Binding-site contacts:
Ligand atom C4' contacts residue ASP498 of chain 1.D at 4.0 Å.
Ligand atom O2' contacts residue ARG461 of chain 1.D at 4.0 Å.
Ligand atom OP1 contacts residue LYS392 of chain 1.C at 4.0 Å.
Ligand atom O3' contacts residue GLN551 of chain 1.C at 4.0 Å.
Ligand atom O3' contacts residue MG1 of chain 1.X at 2.3 Å.
Ligand atom C5' contacts residue ASP498 of chain 1.D at 3.5 Å.
Ligand atom C4' contacts residue HIS952 of chain 1.C at 3.6 Å.
Ligand atom OP1 contacts residue LYS819 of chain 1.C at 3.4 Å (salt-bridge).
Ligand atom O4' contacts residue HIS952 of chain 1.C at 4.0 Å.
Ligand atom O3' contacts residue ASP500 of chain 1.D at 3.0 Å (salt-bridge).
Ligand atom C3' contacts residue MG1 of chain 1.X at 3.8 Å.
Ligand atom O2' contacts residue ASP500 of chain 1.D at 3.7 Å.
Ligand atom O5' contacts residue GLN551 of chain 1.C at 3.9 Å.
Ligand atom P contacts residue LYS827 of chain 1.C at 4.0 Å.
Ligand atom OP1 contacts residue LYS979 of chain 1.C at 3.0 Å (salt-bridge).
Ligand atom O3' contacts residue LYS392 of chain 1.C at 4.1 Å.
Ligand atom O2 contacts residue GLY292 of chain 1.D at 3.2 Å (h-bond).
Ligand atom OP1 contacts residue LYS361 of chain 1.D at 3.8 Å.
Ligand atom O2 contacts residue LEU294 of chain 1.D at 3.1 Å.
Ligand atom C5' contacts residue GLY499 of chain 1.D at 4.1 Å.
Ligand atom C1' contacts residue LEU294 of chain 1.D at 3.9 Å (hydrophobic).
Ligand atom C5' contacts residue PRO373 of chain 1.C at 4.1 Å (hydrophobic).
Ligand atom O3' contacts residue GLN376 of chain 1.C at 3.6 Å.
Ligand atom P contacts residue GLN551 of chain 1.C at 3.8 Å.
Ligand atom N3 contacts residue GLY292 of chain 1.D at 3.2 Å (h-bond).
Ligand atom O4' contacts residue LEU294 of chain 1.D at 3.8 Å.
Ligand atom O2' contacts residue LEU294 of chain 1.D at 3.6 Å.
Ligand atom O2' contacts residue GLN376 of chain 1.C at 3.9 Å.
Ligand atom OP1 contacts residue LYS827 of chain 1.C at 3.1 Å (salt-bridge).
Ligand atom O3' contacts residue ASP498 of chain 1.D at 3.7 Å.
Ligand atom C4' contacts residue GLY499 of chain 1.D at 3.7 Å.
Ligand atom O5' contacts residue LYS827 of chain 1.C at 3.9 Å.
Ligand atom OP1 contacts residue GLN551 of chain 1.C at 2.9 Å (h-bond).
Ligand atom C5' contacts residue HIS952 of chain 1.C at 3.8 Å.
Ligand atom C5' contacts residue GLN376 of chain 1.C at 3.8 Å.
Ligand atom OP2 contacts residue LYS392 of chain 1.C at 4.0 Å.
Ligand atom C5' contacts residue GLN551 of chain 1.C at 3.5 Å.
Ligand atom C2 contacts residue GLY292 of chain 1.D at 3.5 Å.
Ligand atom O3' contacts residue LYS819 of chain 1.C at 3.9 Å.
Ligand atom O4' contacts residue GLY499 of chain 1.D at 4.1 Å.

Sequence of chain 1.D:
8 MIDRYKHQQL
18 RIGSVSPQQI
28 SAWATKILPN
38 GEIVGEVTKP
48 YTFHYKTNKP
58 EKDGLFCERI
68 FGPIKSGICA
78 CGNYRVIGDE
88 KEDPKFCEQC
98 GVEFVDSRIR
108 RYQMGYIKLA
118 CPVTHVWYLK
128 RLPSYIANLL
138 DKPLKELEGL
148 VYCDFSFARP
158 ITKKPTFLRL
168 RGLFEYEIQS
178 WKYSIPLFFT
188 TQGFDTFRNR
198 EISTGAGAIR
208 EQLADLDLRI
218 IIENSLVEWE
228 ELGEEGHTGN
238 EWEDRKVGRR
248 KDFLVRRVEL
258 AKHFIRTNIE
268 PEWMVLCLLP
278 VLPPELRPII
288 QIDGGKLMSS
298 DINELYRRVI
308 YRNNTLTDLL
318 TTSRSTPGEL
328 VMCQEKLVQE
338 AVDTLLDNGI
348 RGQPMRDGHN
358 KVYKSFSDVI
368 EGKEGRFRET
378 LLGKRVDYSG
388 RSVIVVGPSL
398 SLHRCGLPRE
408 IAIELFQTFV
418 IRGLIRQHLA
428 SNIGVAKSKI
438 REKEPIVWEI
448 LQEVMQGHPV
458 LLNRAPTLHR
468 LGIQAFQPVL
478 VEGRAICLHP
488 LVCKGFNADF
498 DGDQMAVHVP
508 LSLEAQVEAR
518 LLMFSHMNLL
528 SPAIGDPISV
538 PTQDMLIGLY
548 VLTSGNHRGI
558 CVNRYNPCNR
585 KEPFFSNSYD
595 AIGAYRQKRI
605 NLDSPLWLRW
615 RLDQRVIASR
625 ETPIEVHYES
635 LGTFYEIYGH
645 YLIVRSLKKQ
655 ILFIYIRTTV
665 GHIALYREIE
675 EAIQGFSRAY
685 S

Sequence of chain 1.C:
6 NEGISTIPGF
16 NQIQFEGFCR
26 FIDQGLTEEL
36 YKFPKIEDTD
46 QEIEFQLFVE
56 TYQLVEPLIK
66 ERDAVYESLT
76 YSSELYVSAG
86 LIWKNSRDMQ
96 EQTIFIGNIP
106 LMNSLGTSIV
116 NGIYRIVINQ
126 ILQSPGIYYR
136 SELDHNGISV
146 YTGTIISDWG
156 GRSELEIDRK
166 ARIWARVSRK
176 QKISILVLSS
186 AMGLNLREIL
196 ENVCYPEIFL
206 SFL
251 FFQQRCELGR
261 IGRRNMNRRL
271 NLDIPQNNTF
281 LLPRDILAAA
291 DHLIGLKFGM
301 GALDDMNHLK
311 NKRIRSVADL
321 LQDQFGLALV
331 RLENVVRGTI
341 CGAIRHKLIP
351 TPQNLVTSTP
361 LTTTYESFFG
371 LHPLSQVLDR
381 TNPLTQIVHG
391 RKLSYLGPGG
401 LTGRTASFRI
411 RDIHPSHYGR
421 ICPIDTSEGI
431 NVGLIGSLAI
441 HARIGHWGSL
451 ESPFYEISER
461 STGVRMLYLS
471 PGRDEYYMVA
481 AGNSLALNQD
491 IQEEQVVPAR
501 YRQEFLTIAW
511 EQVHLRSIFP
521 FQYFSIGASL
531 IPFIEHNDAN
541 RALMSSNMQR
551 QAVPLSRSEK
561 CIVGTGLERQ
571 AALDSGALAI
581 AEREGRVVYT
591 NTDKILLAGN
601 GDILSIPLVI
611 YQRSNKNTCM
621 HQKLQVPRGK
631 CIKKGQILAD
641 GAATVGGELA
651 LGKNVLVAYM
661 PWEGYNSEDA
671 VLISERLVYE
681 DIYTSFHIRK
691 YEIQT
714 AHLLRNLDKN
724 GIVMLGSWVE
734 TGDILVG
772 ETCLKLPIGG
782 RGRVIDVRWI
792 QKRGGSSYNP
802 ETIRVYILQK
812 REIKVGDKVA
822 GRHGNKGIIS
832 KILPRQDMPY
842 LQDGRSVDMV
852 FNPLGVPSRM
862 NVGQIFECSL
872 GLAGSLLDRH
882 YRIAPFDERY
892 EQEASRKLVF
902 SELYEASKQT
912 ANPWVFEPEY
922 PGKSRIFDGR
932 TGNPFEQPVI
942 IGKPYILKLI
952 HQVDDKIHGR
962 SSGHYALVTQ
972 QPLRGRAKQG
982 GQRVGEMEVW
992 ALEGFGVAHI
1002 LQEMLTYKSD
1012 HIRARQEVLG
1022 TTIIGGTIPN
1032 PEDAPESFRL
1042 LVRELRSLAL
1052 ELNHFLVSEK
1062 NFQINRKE

This small molecule binds to this protein.
Small molecule (SMILES): Nc1ccn([C@@H]2O[C@H](COP(=O)=O)[C@@H](O[P](=O)(O)OC[C@H]3O[C@@H](n4cnc5c(=O)nc(N)[nH]c54)[C@H](O)[C@@H]3O[P](=O)(O)OC[C@H]3O[C@@H](n4cnc5c(N)ncnc54)[C@H](O)[C@@H]3O[P](=O)(O)OC[C@H]3O[C@@H](n4cnc5c(=O)nc(N)[nH]c54)[C@H](O)[C@@H]3O[P](=O)(O)OC[C@H]3O[C@@H](n4cnc5c(N)ncnc54)[C@H](O)[C@@H]3O[P](=O)(O)OC[C@H]3O[C@@H](n4cnc5c(=O)nc(N)[nH]c54)[C@H](O)[C@@H]3O[P](=O)(O)OC[C@H]3O[C@@H](n4cnc5c(=O)nc(N)[nH]c54)[C@H](O)[C@@H]3O[P](=O)(O)OC[C@H]3O[C@@H](n4ccc(=O)[nH]c4=O)[C@H](O)[C@@H]3O[P](=O)(O)OC[C@H]3O[C@@H](n4cnc5c(N)ncnc54)[C@H](O)[C@@H]3O)[C@H]2O)c(=O)n1